Sequence of chain 1.A:
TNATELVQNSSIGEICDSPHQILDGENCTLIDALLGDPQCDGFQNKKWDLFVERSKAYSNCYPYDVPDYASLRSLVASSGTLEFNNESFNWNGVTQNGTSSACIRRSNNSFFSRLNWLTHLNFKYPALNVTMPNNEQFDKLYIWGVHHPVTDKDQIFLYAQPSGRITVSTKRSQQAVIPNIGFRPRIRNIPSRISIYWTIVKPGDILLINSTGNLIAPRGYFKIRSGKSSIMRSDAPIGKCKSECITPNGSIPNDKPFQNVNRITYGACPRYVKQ

The small molecule below binds the protein below.
Small molecule (SMILES): CC(=O)N[C@H]1[C@H](O[C@H]2[C@H](O[C@@H]3O[C@@H](C)[C@@H](O)[C@@H](O)[C@@H]3O)[C@@H](NC(C)=O)CO[C@@H]2CO)O[C@H](CO)[C@@H](O[C@@H]2O[C@H](CO)[C@@H](O)[C@H](O)[C@@H]2O)[C@@H]1O

Binding-site contacts:
Ligand atom C8 contacts residue ASN2 of chain 1.A at 4.4 Å.
Ligand atom C4 contacts residue ASN2 of chain 1.A at 4.2 Å.
Ligand atom N2 contacts residue ASN2 of chain 1.A at 2.8 Å (h-bond).
Ligand atom O7 contacts residue ASN2 of chain 1.A at 3.3 Å (h-bond).
Ligand atom C5 contacts residue ASN2 of chain 1.A at 3.7 Å.
Ligand atom C7 contacts residue ASN2 of chain 1.A at 3.3 Å.
Ligand atom C2 contacts residue ASN2 of chain 1.A at 2.4 Å.
Ligand atom C1 contacts residue ASN2 of chain 1.A at 1.4 Å.
Ligand atom C3 contacts residue ASN2 of chain 1.A at 3.8 Å.
Ligand atom O5 contacts residue ASN2 of chain 1.A at 2.4 Å (h-bond).